The protein below binds the small molecule below.
Small molecule (SMILES): Nc1nc2c(ncn2[C@@H]2O[C@H](CO[P](=O)(O)O[P](=O)(O)NP(=O)(O)O)[C@@H](O)[C@H]2O)c(=O)[nH]1

Sequence of chain 1.C:
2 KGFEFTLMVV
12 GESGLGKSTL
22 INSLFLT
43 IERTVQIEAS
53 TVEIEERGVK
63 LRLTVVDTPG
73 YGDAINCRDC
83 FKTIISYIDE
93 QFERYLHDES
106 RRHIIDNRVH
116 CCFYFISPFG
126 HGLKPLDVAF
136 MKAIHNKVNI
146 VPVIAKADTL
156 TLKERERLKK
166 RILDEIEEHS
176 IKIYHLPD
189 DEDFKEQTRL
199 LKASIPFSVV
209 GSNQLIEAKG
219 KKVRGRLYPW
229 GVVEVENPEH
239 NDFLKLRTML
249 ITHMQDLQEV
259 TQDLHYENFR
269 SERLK

Sequence of chain 1.D:
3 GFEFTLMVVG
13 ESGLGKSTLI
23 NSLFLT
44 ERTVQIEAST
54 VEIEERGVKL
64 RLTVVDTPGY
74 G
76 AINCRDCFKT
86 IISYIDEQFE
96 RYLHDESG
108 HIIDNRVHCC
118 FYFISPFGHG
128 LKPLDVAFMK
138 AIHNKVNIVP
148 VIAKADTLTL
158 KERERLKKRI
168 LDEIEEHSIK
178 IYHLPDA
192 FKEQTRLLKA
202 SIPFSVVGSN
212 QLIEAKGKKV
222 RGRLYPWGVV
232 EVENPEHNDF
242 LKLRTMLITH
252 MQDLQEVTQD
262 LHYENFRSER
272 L

Binding-site contacts:
Ligand atom N1 contacts residue ASP153 of chain 1.C at 2.8 Å (salt-bridge).
Ligand atom C5 contacts residue GLY209 of chain 1.C at 3.5 Å.
Ligand atom N7 contacts residue GLY209 of chain 1.C at 3.2 Å (h-bond).
Ligand atom O1B contacts residue LEU16 of chain 1.C at 3.1 Å (h-bond).
Ligand atom C1' contacts residue ARG224 of chain 1.C at 3.4 Å.
Ligand atom O3A contacts residue LYS18 of chain 1.C at 3.5 Å (salt-bridge).
Ligand atom N2 contacts residue TYR226 of chain 1.C at 3.4 Å (h-bond).
Ligand atom O2G contacts residue GLY72 of chain 1.C at 2.9 Å (h-bond).
Ligand atom O1B contacts residue GLY15 of chain 1.C at 3.5 Å (h-bond).
Ligand atom O2B contacts residue SER19 of chain 1.C at 2.9 Å (h-bond).
Ligand atom O2B contacts residue MG1 of chain 1.I at 2.1 Å.
Ligand atom O2' contacts residue GLU159 of chain 1.D at 2.4 Å (salt-bridge).
Ligand atom N3B contacts residue GLY15 of chain 1.C at 3.1 Å (h-bond).
Ligand atom N2 contacts residue THR154 of chain 1.D at 3.1 Å (h-bond).
Ligand atom C2' contacts residue GLU159 of chain 1.D at 3.4 Å.
Ligand atom O1G contacts residue THR46 of chain 1.C at 2.8 Å (h-bond).
Ligand atom O6 contacts residue VAL208 of chain 1.C at 3.3 Å.
Ligand atom O1G contacts residue MG1 of chain 1.I at 2.0 Å.
Ligand atom N2 contacts residue ASP153 of chain 1.C at 2.9 Å (salt-bridge).
Ligand atom C2 contacts residue ARG224 of chain 1.C at 3.4 Å.
Ligand atom O3A contacts residue GLY17 of chain 1.C at 3.1 Å (h-bond).
Ligand atom O6 contacts residue GLY209 of chain 1.C at 2.8 Å (h-bond).
Ligand atom O4' contacts residue LYS151 of chain 1.C at 3.0 Å (salt-bridge).
Ligand atom PG contacts residue MG1 of chain 1.I at 3.2 Å.
Ligand atom PB contacts residue MG1 of chain 1.I at 3.4 Å.
Ligand atom O5' contacts residue ARG45 of chain 1.C at 3.0 Å (salt-bridge).
Ligand atom C2 contacts residue ASP153 of chain 1.C at 3.3 Å.
Ligand atom O3G contacts residue SER14 of chain 1.C at 2.7 Å (h-bond).
Ligand atom N1 contacts residue LYS151 of chain 1.C at 3.5 Å.
Ligand atom O1B contacts residue LYS18 of chain 1.C at 2.9 Å (salt-bridge).
Ligand atom C8 contacts residue THR20 of chain 1.C at 3.3 Å.
Ligand atom O1A contacts residue THR20 of chain 1.C at 2.5 Å (h-bond).
Ligand atom N3 contacts residue ARG224 of chain 1.C at 2.8 Å (salt-bridge).
Ligand atom O2G contacts residue LYS18 of chain 1.C at 2.8 Å (salt-bridge).
Ligand atom C4 contacts residue ARG224 of chain 1.C at 3.2 Å.
Ligand atom N9 contacts residue ARG224 of chain 1.C at 3.4 Å (salt-bridge).
Ligand atom O1B contacts residue GLY17 of chain 1.C at 3.3 Å (h-bond).
Ligand atom O1A contacts residue GLY17 of chain 1.C at 3.1 Å.
Ligand atom O2G contacts residue SER14 of chain 1.C at 3.3 Å.
Ligand atom PB contacts residue LYS18 of chain 1.C at 3.5 Å.